Binding-site contacts:
Ligand atom N19 contacts residue THR119 of chain 1.B at 3.8 Å.
Ligand atom C2 contacts residue LYS63 of chain 1.B at 3.9 Å.
Ligand atom C3 contacts residue GLN114 of chain 1.B at 4.1 Å.
Ligand atom C15 contacts residue MET117 of chain 1.B at 3.2 Å (hydrophobic).
Ligand atom C2 contacts residue GLN114 of chain 1.B at 3.2 Å.
Ligand atom N16 contacts residue LEU116 of chain 1.B at 3.5 Å.
Ligand atom N21 contacts residue LYS123 of chain 1.B at 3.2 Å (salt-bridge).
Ligand atom C11 contacts residue LEU165 of chain 1.B at 3.8 Å (hydrophobic).
Ligand atom C8 contacts residue ASP115 of chain 1.B at 4.0 Å.
Ligand atom C18 contacts residue GLU118 of chain 1.B at 3.9 Å.
Ligand atom C1 contacts residue GLN114 of chain 1.B at 3.9 Å.
Ligand atom C1 contacts residue LYS63 of chain 1.B at 3.3 Å.
Ligand atom C11 contacts residue ASP115 of chain 1.B at 3.6 Å.
Ligand atom C22 contacts residue ASP120 of chain 1.B at 3.5 Å.
Ligand atom C12 contacts residue LEU165 of chain 1.B at 3.5 Å (hydrophobic).
Ligand atom C18 contacts residue ILE40 of chain 1.B at 3.8 Å (hydrophobic).
Ligand atom C6 contacts residue LYS63 of chain 1.B at 4.0 Å.
Ligand atom C15 contacts residue LEU116 of chain 1.B at 3.8 Å (hydrophobic).
Ligand atom C18 contacts residue THR119 of chain 1.B at 4.0 Å.
Ligand atom N16 contacts residue ASP115 of chain 1.B at 3.8 Å.
Ligand atom C6 contacts residue CYS175 of chain 1.B at 4.0 Å (hydrophobic).
Ligand atom C8 contacts residue GLN114 of chain 1.B at 3.4 Å.
Ligand atom N9 contacts residue ALA61 of chain 1.B at 3.4 Å.
Ligand atom N9 contacts residue LEU165 of chain 1.B at 4.0 Å.
Ligand atom C11 contacts residue ALA61 of chain 1.B at 3.7 Å (hydrophobic).
Ligand atom C17 contacts residue ILE40 of chain 1.B at 4.0 Å (hydrophobic).
Ligand atom N13 contacts residue LEU165 of chain 1.B at 3.8 Å.
Ligand atom N21 contacts residue ASP120 of chain 1.B at 3.1 Å (salt-bridge).
Ligand atom C8 contacts residue ALA61 of chain 1.B at 4.0 Å (hydrophobic).
Ligand atom C7 contacts residue LEU165 of chain 1.B at 3.5 Å (hydrophobic).
Ligand atom C1 contacts residue CYS175 of chain 1.B at 4.0 Å (hydrophobic).
Ligand atom N19 contacts residue LYS123 of chain 1.B at 3.3 Å (salt-bridge).
Ligand atom C3 contacts residue LEU165 of chain 1.B at 4.0 Å (hydrophobic).
Ligand atom N16 contacts residue ALA61 of chain 1.B at 4.0 Å.
Ligand atom C8 contacts residue LEU165 of chain 1.B at 3.8 Å (hydrophobic).
Ligand atom N19 contacts residue GLU118 of chain 1.B at 4.0 Å.
Ligand atom N19 contacts residue ILE40 of chain 1.B at 4.0 Å.
Ligand atom N16 contacts residue MET117 of chain 1.B at 2.9 Å (h-bond).
Ligand atom N9 contacts residue ASP115 of chain 1.B at 2.9 Å (salt-bridge).
Ligand atom C11 contacts residue MET117 of chain 1.B at 3.9 Å (hydrophobic).

Sequence of chain 1.B:
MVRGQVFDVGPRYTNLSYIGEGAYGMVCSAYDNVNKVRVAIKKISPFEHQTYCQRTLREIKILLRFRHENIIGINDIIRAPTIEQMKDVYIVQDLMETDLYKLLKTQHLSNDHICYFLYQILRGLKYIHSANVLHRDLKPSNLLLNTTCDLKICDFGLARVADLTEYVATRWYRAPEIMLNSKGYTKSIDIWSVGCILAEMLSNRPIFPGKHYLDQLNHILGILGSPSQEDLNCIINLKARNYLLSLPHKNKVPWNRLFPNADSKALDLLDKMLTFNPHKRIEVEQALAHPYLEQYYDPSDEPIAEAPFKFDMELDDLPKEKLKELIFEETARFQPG

The small molecule below binds the protein below.
Small molecule (SMILES): c1cncc(-c2c[nH]c3ncc(-c4cn[nH]c4)nc23)c1